Binding-site contacts:
Ligand atom O3 contacts residue THR303 of chain 1.B at 3.1 Å (h-bond).
Ligand atom C2 contacts residue ASP459 of chain 1.B at 4.3 Å.
Ligand atom O3 contacts residue VAL301 of chain 1.B at 3.7 Å.
Ligand atom C8 contacts residue THR303 of chain 1.B at 3.7 Å.
Ligand atom N contacts residue PHE467 of chain 1.B at 3.1 Å.
Ligand atom C17 contacts residue ALA302 of chain 1.B at 4.4 Å (hydrophobic).
Ligand atom O2 contacts residue ASN168 of chain 1.B at 3.3 Å (h-bond).
Ligand atom O3 contacts residue PHE467 of chain 1.B at 3.9 Å.
Ligand atom C18 contacts residue PHE169 of chain 1.B at 4.3 Å (hydrophobic).
Ligand atom C2 contacts residue MET172 of chain 1.B at 4.1 Å (hydrophobic).
Ligand atom C5 contacts residue ASP459 of chain 1.B at 3.5 Å.
Ligand atom O3 contacts residue ALA302 of chain 1.B at 2.9 Å (h-bond).
Ligand atom C contacts residue ASP459 of chain 1.B at 4.1 Å.
Ligand atom C17 contacts residue PHE169 of chain 1.B at 3.3 Å (hydrophobic).
Ligand atom O2 contacts residue ALA302 of chain 1.B at 3.8 Å.
Ligand atom C3 contacts residue PHE296 of chain 1.B at 4.3 Å (hydrophobic).
Ligand atom C3 contacts residue PHE169 of chain 1.B at 4.2 Å (hydrophobic).
Ligand atom C7 contacts residue PHE467 of chain 1.B at 4.4 Å (hydrophobic).
Ligand atom C18 contacts residue ALA302 of chain 1.B at 3.5 Å (hydrophobic).
Ligand atom O2 contacts residue NAI1 of chain 1.K at 3.5 Å (h-bond).
Ligand atom C17 contacts residue ASN168 of chain 1.B at 4.1 Å.
Ligand atom C1 contacts residue PHE169 of chain 1.B at 4.3 Å (hydrophobic).
Ligand atom C18 contacts residue VAL301 of chain 1.B at 3.9 Å (hydrophobic).
Ligand atom C7 contacts residue PHE169 of chain 1.B at 4.2 Å (hydrophobic).
Ligand atom C3 contacts residue ASP459 of chain 1.B at 3.5 Å.
Ligand atom C4 contacts residue ASP459 of chain 1.B at 3.1 Å.
Ligand atom C18 contacts residue THR303 of chain 1.B at 4.1 Å.
Ligand atom N contacts residue TRP176 of chain 1.B at 3.4 Å.
Ligand atom C2 contacts residue PHE169 of chain 1.B at 3.4 Å (hydrophobic).
Ligand atom C7 contacts residue THR303 of chain 1.B at 3.9 Å.
Ligand atom C7 contacts residue VAL301 of chain 1.B at 4.0 Å (hydrophobic).
Ligand atom C1 contacts residue MET172 of chain 1.B at 4.1 Å (hydrophobic).
Ligand atom C18 contacts residue ASN168 of chain 1.B at 3.8 Å.
Ligand atom N contacts residue THR303 of chain 1.B at 4.2 Å.
Ligand atom C17 contacts residue VAL301 of chain 1.B at 3.5 Å (hydrophobic).
Ligand atom C8 contacts residue PHE467 of chain 1.B at 3.2 Å (hydrophobic).
Ligand atom C8 contacts residue TRP176 of chain 1.B at 3.6 Å (hydrophobic).
Ligand atom O2 contacts residue MET173 of chain 1.B at 3.9 Å.
Ligand atom C17 contacts residue THR303 of chain 1.B at 4.2 Å.
Ligand atom C contacts residue TRP176 of chain 1.B at 4.1 Å (hydrophobic).

Sequence of chain 1.B:
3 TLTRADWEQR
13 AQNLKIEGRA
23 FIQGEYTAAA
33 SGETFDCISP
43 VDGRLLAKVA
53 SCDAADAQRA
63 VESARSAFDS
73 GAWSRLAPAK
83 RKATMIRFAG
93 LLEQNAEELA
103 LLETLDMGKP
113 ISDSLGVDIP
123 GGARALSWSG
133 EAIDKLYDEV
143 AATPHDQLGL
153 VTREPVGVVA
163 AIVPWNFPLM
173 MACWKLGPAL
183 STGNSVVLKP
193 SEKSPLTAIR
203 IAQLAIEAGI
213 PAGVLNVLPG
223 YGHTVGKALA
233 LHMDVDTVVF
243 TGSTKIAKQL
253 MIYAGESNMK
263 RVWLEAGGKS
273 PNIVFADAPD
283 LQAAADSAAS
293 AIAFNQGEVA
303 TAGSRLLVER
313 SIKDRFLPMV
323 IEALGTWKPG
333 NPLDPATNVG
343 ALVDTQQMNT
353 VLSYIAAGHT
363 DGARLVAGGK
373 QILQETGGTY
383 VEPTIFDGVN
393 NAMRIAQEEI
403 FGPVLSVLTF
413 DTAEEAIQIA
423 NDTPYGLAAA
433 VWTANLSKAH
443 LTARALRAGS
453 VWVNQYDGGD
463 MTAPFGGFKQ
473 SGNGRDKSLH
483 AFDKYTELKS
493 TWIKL

This small molecule binds to this protein.
Small molecule (SMILES): O=C(O)Cc1c[nH]c2ccccc12